Binding-site contacts:
Ligand atom C3 contacts residue ASN717 of chain 1.B at 3.8 Å.
Ligand atom C5 contacts residue PHE718 of chain 1.B at 4.4 Å (hydrophobic).
Ligand atom N2 contacts residue GLN1071 of chain 1.B at 4.3 Å.
Ligand atom C7 contacts residue LEU922 of chain 1.B at 4.3 Å (hydrophobic).
Ligand atom C2 contacts residue GLN1071 of chain 1.B at 4.1 Å.
Ligand atom O7 contacts residue GLN926 of chain 1.B at 3.5 Å.
Ligand atom C3 contacts residue LEU922 of chain 1.B at 4.3 Å (hydrophobic).
Ligand atom C7 contacts residue GLN1071 of chain 1.B at 3.7 Å.
Ligand atom O7 contacts residue LEU922 of chain 1.B at 3.2 Å.
Ligand atom O5 contacts residue PHE718 of chain 1.B at 4.0 Å.
Ligand atom O7 contacts residue GLN1071 of chain 1.B at 2.9 Å (h-bond).
Ligand atom C4 contacts residue LEU922 of chain 1.B at 4.3 Å (hydrophobic).
Ligand atom C7 contacts residue GLN926 of chain 1.B at 3.7 Å.
Ligand atom C1 contacts residue GLN1071 of chain 1.B at 4.2 Å.
Ligand atom C6 contacts residue THR719 of chain 1.B at 4.3 Å.
Ligand atom C5 contacts residue ASN717 of chain 1.B at 3.7 Å.
Ligand atom C5 contacts residue LEU922 of chain 1.B at 4.2 Å (hydrophobic).
Ligand atom C2 contacts residue ASN717 of chain 1.B at 2.5 Å.
Ligand atom O7 contacts residue ASN717 of chain 1.B at 3.7 Å.
Ligand atom C8 contacts residue GLN926 of chain 1.B at 3.4 Å.
Ligand atom C4 contacts residue ASN717 of chain 1.B at 4.2 Å.
Ligand atom C1 contacts residue ASN717 of chain 1.B at 1.4 Å.
Ligand atom O5 contacts residue GLN926 of chain 1.B at 4.5 Å.
Ligand atom O5 contacts residue ALA1070 of chain 1.B at 4.1 Å.
Ligand atom C8 contacts residue ASN717 of chain 1.B at 3.9 Å.
Ligand atom C1 contacts residue PHE718 of chain 1.B at 4.3 Å (hydrophobic).
Ligand atom O4 contacts residue LEU922 of chain 1.B at 3.6 Å.
Ligand atom C8 contacts residue GLN1071 of chain 1.B at 4.0 Å.
Ligand atom C6 contacts residue GLN926 of chain 1.B at 3.4 Å.
Ligand atom C7 contacts residue ASN717 of chain 1.B at 3.2 Å.
Ligand atom C5 contacts residue GLN926 of chain 1.B at 3.7 Å.
Ligand atom O5 contacts residue ASN717 of chain 1.B at 2.4 Å (h-bond).
Ligand atom N2 contacts residue ASN717 of chain 1.B at 2.9 Å (h-bond).

Sequence of chain 1.B:
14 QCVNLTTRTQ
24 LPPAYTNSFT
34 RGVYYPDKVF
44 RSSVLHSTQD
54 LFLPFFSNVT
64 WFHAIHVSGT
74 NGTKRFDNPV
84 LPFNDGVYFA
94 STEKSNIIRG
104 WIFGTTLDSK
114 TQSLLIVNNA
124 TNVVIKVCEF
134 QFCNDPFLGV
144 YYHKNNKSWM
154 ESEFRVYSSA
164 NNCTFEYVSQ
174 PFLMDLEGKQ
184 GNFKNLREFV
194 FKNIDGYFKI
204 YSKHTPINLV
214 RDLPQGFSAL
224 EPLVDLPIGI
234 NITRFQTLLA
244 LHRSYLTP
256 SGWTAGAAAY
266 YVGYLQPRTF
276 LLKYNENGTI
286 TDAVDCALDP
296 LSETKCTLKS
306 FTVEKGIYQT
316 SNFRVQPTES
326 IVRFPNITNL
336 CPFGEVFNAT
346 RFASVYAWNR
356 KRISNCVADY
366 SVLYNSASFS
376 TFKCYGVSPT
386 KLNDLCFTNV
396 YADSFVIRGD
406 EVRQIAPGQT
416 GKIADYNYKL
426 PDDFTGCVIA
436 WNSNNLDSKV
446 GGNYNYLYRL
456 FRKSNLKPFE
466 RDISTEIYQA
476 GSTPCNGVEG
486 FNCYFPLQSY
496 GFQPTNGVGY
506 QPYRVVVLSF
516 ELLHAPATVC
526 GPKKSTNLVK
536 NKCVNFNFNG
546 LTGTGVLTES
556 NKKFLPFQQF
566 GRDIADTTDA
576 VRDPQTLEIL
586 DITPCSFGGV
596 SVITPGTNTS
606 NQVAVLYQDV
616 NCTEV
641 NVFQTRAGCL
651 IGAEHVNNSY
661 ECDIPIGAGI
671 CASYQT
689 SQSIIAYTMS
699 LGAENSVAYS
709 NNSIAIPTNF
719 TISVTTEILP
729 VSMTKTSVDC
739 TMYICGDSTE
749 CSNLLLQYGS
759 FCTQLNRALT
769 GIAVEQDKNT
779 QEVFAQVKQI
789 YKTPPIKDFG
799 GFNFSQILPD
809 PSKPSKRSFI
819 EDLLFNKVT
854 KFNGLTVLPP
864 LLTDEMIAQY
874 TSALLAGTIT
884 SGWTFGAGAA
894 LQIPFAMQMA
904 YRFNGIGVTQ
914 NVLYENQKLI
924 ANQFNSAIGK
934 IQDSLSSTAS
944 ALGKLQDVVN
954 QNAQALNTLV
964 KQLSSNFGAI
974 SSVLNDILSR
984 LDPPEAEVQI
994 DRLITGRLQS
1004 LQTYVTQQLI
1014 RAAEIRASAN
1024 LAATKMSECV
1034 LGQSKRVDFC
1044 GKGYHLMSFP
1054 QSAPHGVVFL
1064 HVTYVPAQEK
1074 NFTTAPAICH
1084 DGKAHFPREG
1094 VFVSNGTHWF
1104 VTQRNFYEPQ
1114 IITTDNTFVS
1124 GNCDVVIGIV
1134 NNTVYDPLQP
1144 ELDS

This protein binds this small molecule.
Small molecule (SMILES): CC(=O)N[C@H]1[C@H](O[C@H]2[C@H](O)[C@@H](NC(C)=O)CO[C@@H]2CO)O[C@H](CO)[C@@H](O)[C@@H]1O